Binding-site contacts:
Ligand atom C1 contacts residue ARG249 of chain 1.A at 4.2 Å.
Ligand atom C3 contacts residue ASN127 of chain 1.A at 3.7 Å.
Ligand atom C8 contacts residue ASN127 of chain 1.A at 4.4 Å.
Ligand atom C4 contacts residue ASN127 of chain 1.A at 4.1 Å.
Ligand atom C5 contacts residue ASN127 of chain 1.A at 3.6 Å.
Ligand atom C2 contacts residue ASN127 of chain 1.A at 2.3 Å.
Ligand atom N2 contacts residue ASN127 of chain 1.A at 2.8 Å (h-bond).
Ligand atom O5 contacts residue ASN127 of chain 1.A at 2.4 Å (h-bond).
Ligand atom C5 contacts residue ARG249 of chain 1.A at 4.4 Å.
Ligand atom O5 contacts residue ARG249 of chain 1.A at 4.3 Å.
Ligand atom C7 contacts residue ASN127 of chain 1.A at 3.2 Å.
Ligand atom O7 contacts residue ASN127 of chain 1.A at 3.0 Å (h-bond).
Ligand atom C8 contacts residue GLN126 of chain 1.A at 3.9 Å.
Ligand atom C1 contacts residue ASN127 of chain 1.A at 1.4 Å.

Sequence of chain 1.A:
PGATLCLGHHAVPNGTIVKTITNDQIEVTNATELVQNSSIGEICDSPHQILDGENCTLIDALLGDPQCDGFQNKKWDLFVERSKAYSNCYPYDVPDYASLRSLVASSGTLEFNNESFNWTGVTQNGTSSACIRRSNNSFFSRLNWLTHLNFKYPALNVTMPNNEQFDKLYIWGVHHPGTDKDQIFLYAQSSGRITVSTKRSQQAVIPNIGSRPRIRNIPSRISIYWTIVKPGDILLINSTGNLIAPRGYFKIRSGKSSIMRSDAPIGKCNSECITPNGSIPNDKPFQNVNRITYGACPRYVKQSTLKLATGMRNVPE

A small-molecule ligand and the protein it binds are described below.
Small molecule (SMILES): CC(=O)N[C@@H]1[C@@H](O)[C@H](O)[C@@H](CO)O[C@H]1O